Binding-site contacts:
Ligand atom C1 contacts residue FAD1 of chain 1.J at 3.4 Å.
Ligand atom C7 contacts residue FAD1 of chain 1.J at 3.7 Å.
Ligand atom C1 contacts residue PHE106 of chain 1.A at 3.6 Å (hydrophobic).
Ligand atom C4 contacts residue FAD1 of chain 1.J at 3.4 Å.
Ligand atom C16 contacts residue TYR128 of chain 1.C at 3.4 Å (hydrophobic).
Ligand atom O17 contacts residue FAD1 of chain 1.J at 3.7 Å.
Ligand atom C3 contacts residue TRP105 of chain 1.A at 3.6 Å (hydrophobic).
Ligand atom C6 contacts residue FAD1 of chain 1.J at 3.8 Å.
Ligand atom C9 contacts residue PHE178 of chain 1.C at 3.8 Å (hydrophobic).
Ligand atom C15 contacts residue GLY150 of chain 1.A at 3.2 Å.
Ligand atom C3 contacts residue PHE178 of chain 1.C at 3.8 Å (hydrophobic).
Ligand atom O21 contacts residue TYR128 of chain 1.C at 3.6 Å.
Ligand atom C2 contacts residue TRP105 of chain 1.A at 3.7 Å (hydrophobic).
Ligand atom C4 contacts residue TYR126 of chain 1.C at 3.6 Å (hydrophobic).
Ligand atom C18 contacts residue TYR128 of chain 1.C at 3.5 Å (hydrophobic).
Ligand atom O5 contacts residue FAD1 of chain 1.J at 3.6 Å.
Ligand atom C1 contacts residue PHE178 of chain 1.C at 3.4 Å (hydrophobic).
Ligand atom O17 contacts residue TYR155 of chain 1.A at 3.8 Å.
Ligand atom O17 contacts residue HIS161 of chain 1.A at 2.8 Å (h-bond).
Ligand atom C3 contacts residue FAD1 of chain 1.J at 3.6 Å.
Ligand atom C2 contacts residue PHE178 of chain 1.C at 3.4 Å (hydrophobic).
Ligand atom C17 contacts residue TYR128 of chain 1.C at 3.6 Å (hydrophobic).
Ligand atom C10 contacts residue FAD1 of chain 1.J at 3.5 Å.
Ligand atom C8 contacts residue FAD1 of chain 1.J at 3.7 Å.
Ligand atom C19 contacts residue TYR128 of chain 1.C at 3.5 Å (hydrophobic).
Ligand atom C20 contacts residue TYR128 of chain 1.C at 3.7 Å (hydrophobic).
Ligand atom C2 contacts residue FAD1 of chain 1.J at 3.6 Å.
Ligand atom C9 contacts residue FAD1 of chain 1.J at 3.5 Å.
Ligand atom O5 contacts residue TYR128 of chain 1.C at 3.4 Å (h-bond).
Ligand atom C15 contacts residue GLY149 of chain 1.A at 3.7 Å.
Ligand atom O32 contacts residue GLY150 of chain 1.A at 3.7 Å.
Ligand atom O32 contacts residue GLY149 of chain 1.A at 3.2 Å.
Ligand atom C16 contacts residue PHE236 of chain 1.C at 3.1 Å (hydrophobic).
Ligand atom C5 contacts residue PHE236 of chain 1.C at 3.6 Å (hydrophobic).
Ligand atom O16 contacts residue TYR128 of chain 1.C at 2.5 Å (h-bond).
Ligand atom C5 contacts residue TYR128 of chain 1.C at 3.6 Å (hydrophobic).
Ligand atom O38 contacts residue MET154 of chain 1.A at 3.5 Å (h-bond).
Ligand atom C2 contacts residue PHE106 of chain 1.A at 3.7 Å (hydrophobic).
Ligand atom O38 contacts residue HIS161 of chain 1.A at 3.5 Å (h-bond).
Ligand atom C6 contacts residue TYR128 of chain 1.C at 3.1 Å (hydrophobic).

Sequence of chain 1.A:
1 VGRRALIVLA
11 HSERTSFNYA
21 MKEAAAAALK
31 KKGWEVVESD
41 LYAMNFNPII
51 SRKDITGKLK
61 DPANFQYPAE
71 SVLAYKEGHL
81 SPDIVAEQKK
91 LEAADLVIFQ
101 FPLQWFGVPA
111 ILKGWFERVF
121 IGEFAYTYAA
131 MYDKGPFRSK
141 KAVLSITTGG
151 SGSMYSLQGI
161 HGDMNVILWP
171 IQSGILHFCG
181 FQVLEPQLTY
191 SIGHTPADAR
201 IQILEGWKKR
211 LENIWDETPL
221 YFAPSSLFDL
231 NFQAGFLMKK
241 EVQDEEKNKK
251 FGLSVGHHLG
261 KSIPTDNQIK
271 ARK

This protein binds this small molecule.
Small molecule (SMILES): O=C1Oc2ccccc2C(=O)C1CC1C(=O)Oc2ccccc2C1=O

Sequence of chain 1.C:
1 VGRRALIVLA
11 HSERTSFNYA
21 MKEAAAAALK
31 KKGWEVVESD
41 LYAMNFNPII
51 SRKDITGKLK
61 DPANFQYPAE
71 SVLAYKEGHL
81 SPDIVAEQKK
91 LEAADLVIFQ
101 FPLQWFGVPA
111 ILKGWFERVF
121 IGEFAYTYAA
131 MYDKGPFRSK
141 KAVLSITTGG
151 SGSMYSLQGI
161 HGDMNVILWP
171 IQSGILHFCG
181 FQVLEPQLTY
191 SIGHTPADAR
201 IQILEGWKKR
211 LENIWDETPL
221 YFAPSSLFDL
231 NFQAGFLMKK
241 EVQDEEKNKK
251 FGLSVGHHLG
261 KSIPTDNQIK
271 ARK